Binding-site contacts:
Ligand atom C23 contacts residue SER20 of chain 1.BA at 3.7 Å.
Ligand atom O18 contacts residue SER20 of chain 1.BA at 3.4 Å.
Ligand atom C10 contacts residue LYS33 of chain 1.BA at 3.5 Å.
Ligand atom C28 contacts residue TRP129 of chain 1.V at 3.2 Å (hydrophobic).
Ligand atom N25 contacts residue ASP124 of chain 1.V at 3.6 Å.
Ligand atom C09 contacts residue ILE45 of chain 1.BA at 3.5 Å (hydrophobic).
Ligand atom C24 contacts residue SER27 of chain 1.BA at 3.6 Å.
Ligand atom C27 contacts residue ASN130 of chain 1.V at 3.7 Å.
Ligand atom C10 contacts residue ILE45 of chain 1.BA at 3.3 Å (hydrophobic).
Ligand atom C15 contacts residue ALA49 of chain 1.BA at 3.5 Å (hydrophobic).
Ligand atom C28 contacts residue GLY128 of chain 1.V at 3.5 Å.
Ligand atom N03 contacts residue THR21 of chain 1.BA at 2.7 Å (h-bond).
Ligand atom C19 contacts residue THR21 of chain 1.BA at 3.5 Å.
Ligand atom O30 contacts residue GLN22 of chain 1.BA at 3.0 Å (h-bond).
Ligand atom O41 contacts residue GLN22 of chain 1.BA at 3.4 Å.
Ligand atom O01 contacts residue ALA49 of chain 1.BA at 2.8 Å (h-bond).
Ligand atom C09 contacts residue LYS33 of chain 1.BA at 3.7 Å.
Ligand atom C29 contacts residue ASP124 of chain 1.V at 3.5 Å.
Ligand atom C04 contacts residue GLY47 of chain 1.BA at 3.4 Å.
Ligand atom C16 contacts residue VAL31 of chain 1.BA at 3.6 Å (hydrophobic).
Ligand atom C11 contacts residue LYS33 of chain 1.BA at 3.7 Å.
Ligand atom C07 contacts residue THR1 of chain 1.BA at 3.2 Å.
Ligand atom C15 contacts residue VAL31 of chain 1.BA at 3.4 Å (hydrophobic).
Ligand atom C04 contacts residue THR21 of chain 1.BA at 3.6 Å.
Ligand atom O18 contacts residue THR21 of chain 1.BA at 3.0 Å (h-bond).
Ligand atom C36 contacts residue ALA126 of chain 1.V at 3.6 Å (hydrophobic).
Ligand atom C15 contacts residue SER20 of chain 1.BA at 3.7 Å.
Ligand atom C22 contacts residue THR21 of chain 1.BA at 3.6 Å.
Ligand atom C05 contacts residue GLY47 of chain 1.BA at 3.5 Å.
Ligand atom C13 contacts residue ALA49 of chain 1.BA at 3.7 Å (hydrophobic).
Ligand atom C14 contacts residue ALA49 of chain 1.BA at 3.5 Å (hydrophobic).
Ligand atom N31 contacts residue ASP124 of chain 1.V at 3.0 Å (salt-bridge).
Ligand atom N06 contacts residue GLY47 of chain 1.BA at 2.7 Å (h-bond).
Ligand atom O01 contacts residue THR48 of chain 1.BA at 3.5 Å.
Ligand atom C02 contacts residue THR21 of chain 1.BA at 3.6 Å.
Ligand atom C38 contacts residue LEU91 of chain 1.V at 3.7 Å (hydrophobic).
Ligand atom O30 contacts residue SER27 of chain 1.BA at 3.0 Å (h-bond).
Ligand atom C07 contacts residue GLY47 of chain 1.BA at 3.7 Å.
Ligand atom C33 contacts residue ASP124 of chain 1.V at 3.6 Å.
Ligand atom C36 contacts residue LEU98 of chain 1.BA at 3.7 Å (hydrophobic).

Sequence of chain 1.BA:
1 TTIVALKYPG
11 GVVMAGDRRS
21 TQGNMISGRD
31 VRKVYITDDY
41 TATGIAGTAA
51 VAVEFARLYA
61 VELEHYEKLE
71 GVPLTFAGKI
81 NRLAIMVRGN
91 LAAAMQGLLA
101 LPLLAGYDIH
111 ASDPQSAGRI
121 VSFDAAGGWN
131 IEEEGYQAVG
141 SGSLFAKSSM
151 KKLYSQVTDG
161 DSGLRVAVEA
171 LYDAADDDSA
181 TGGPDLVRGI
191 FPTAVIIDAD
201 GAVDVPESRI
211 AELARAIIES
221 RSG

This small molecule binds to this protein.
Small molecule (SMILES): COC[C@H](NC(=O)[C@H](CC(=O)n1cccc1)NC(=O)CCc1ccccc1)C(=O)NCc1cccc2ccccc12

Sequence of chain 1.V:
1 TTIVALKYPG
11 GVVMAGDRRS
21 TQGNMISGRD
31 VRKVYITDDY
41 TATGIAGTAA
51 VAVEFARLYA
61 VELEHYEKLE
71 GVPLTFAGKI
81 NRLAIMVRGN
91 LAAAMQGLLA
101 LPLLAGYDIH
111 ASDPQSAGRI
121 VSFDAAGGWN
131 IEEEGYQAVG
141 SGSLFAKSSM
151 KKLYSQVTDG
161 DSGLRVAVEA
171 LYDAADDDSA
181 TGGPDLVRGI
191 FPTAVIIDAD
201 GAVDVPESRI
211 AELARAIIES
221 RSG